Sequence of chain 1.C:
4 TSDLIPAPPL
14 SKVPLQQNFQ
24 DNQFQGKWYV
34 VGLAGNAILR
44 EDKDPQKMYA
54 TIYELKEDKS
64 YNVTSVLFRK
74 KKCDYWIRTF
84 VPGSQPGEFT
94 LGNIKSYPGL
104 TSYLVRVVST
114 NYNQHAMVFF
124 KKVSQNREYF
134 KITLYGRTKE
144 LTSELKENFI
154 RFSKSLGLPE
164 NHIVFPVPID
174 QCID

This protein binds this small molecule.
Small molecule (SMILES): Cc1ccc(O)c(O)c1

Binding-site contacts:
Ligand atom C5 contacts residue PHE133 of chain 1.C at 4.1 Å (hydrophobic).
Ligand atom C1 contacts residue LYS134 of chain 1.C at 3.8 Å.
Ligand atom O3 contacts residue LYS134 of chain 1.C at 3.9 Å.
Ligand atom C2 contacts residue LYS134 of chain 1.C at 3.8 Å.
Ligand atom O3 contacts residue LYS125 of chain 1.C at 3.6 Å (salt-bridge).
Ligand atom C1 contacts residue GOL1 of chain 1.Y at 3.8 Å.
Ligand atom C1 contacts residue LYS125 of chain 1.C at 4.0 Å.
Ligand atom O4 contacts residue FE1 of chain 1.P at 4.3 Å.
Ligand atom O3 contacts residue TYR106 of chain 1.C at 4.3 Å.
Ligand atom C6 contacts residue PHE133 of chain 1.C at 3.8 Å (hydrophobic).
Ligand atom C2 contacts residue LYS125 of chain 1.C at 3.7 Å.
Ligand atom O4 contacts residue LYS124 of chain 1.C at 4.2 Å.
Ligand atom C5 contacts residue LYS125 of chain 1.C at 3.8 Å.
Ligand atom C2 contacts residue GOL1 of chain 1.Y at 3.6 Å.
Ligand atom C6 contacts residue TYR132 of chain 1.C at 3.6 Å (hydrophobic).
Ligand atom O4 contacts residue TYR106 of chain 1.C at 3.7 Å.
Ligand atom C5 contacts residue PHE123 of chain 1.C at 4.0 Å (hydrophobic).
Ligand atom C6 contacts residue LYS125 of chain 1.C at 4.2 Å.
Ligand atom C4 contacts residue LYS134 of chain 1.C at 4.1 Å.
Ligand atom C5 contacts residue LYS134 of chain 1.C at 3.8 Å.
Ligand atom C2 contacts residue FE1 of chain 1.P at 4.3 Å.
Ligand atom O3 contacts residue FE1 of chain 1.P at 2.1 Å.
Ligand atom C3 contacts residue LYS134 of chain 1.C at 3.8 Å.
Ligand atom O4 contacts residue PHE123 of chain 1.C at 3.5 Å.
Ligand atom C1 contacts residue TYR132 of chain 1.C at 4.2 Å (hydrophobic).
Ligand atom C6 contacts residue LYS134 of chain 1.C at 3.7 Å.
Ligand atom C4 contacts residue FE1 of chain 1.P at 4.4 Å.
Ligand atom C contacts residue GOL1 of chain 1.Y at 3.4 Å.
Ligand atom C3 contacts residue LYS125 of chain 1.C at 3.5 Å.
Ligand atom C5 contacts residue TYR132 of chain 1.C at 3.9 Å (hydrophobic).
Ligand atom C4 contacts residue PHE123 of chain 1.C at 4.0 Å (hydrophobic).
Ligand atom C3 contacts residue FE1 of chain 1.P at 3.5 Å.
Ligand atom C3 contacts residue GOL1 of chain 1.Y at 4.5 Å.
Ligand atom C4 contacts residue LYS125 of chain 1.C at 3.5 Å.
Ligand atom C contacts residue ILE41 of chain 1.C at 4.5 Å (hydrophobic).
Ligand atom C contacts residue LYS134 of chain 1.C at 4.3 Å.
Ligand atom C contacts residue ALA40 of chain 1.C at 3.9 Å (hydrophobic).
Ligand atom O4 contacts residue LYS125 of chain 1.C at 3.6 Å.